Sequence of chain 2.C:
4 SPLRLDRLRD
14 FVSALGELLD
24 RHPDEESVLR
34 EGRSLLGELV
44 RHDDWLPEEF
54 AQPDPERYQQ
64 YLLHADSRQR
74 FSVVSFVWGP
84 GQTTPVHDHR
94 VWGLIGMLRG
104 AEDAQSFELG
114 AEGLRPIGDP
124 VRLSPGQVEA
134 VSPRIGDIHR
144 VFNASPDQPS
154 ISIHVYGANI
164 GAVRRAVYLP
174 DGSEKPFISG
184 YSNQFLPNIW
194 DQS

Binding-site contacts:
Ligand atom O3 contacts residue HIS157 of chain 2.C at 3.4 Å.
Ligand atom O2 contacts residue HIS142 of chain 2.C at 4.3 Å.
Ligand atom O1 contacts residue ARG168 of chain 2.C at 2.6 Å (salt-bridge).
Ligand atom O2 contacts residue TYR159 of chain 2.C at 3.0 Å (h-bond).
Ligand atom O1 contacts residue TYR159 of chain 2.C at 4.1 Å.
Ligand atom O2 contacts residue HIS92 of chain 2.C at 3.0 Å (h-bond).
Ligand atom O3 contacts residue HIS142 of chain 2.C at 3.5 Å (h-bond).
Ligand atom C1 contacts residue ARG168 of chain 2.C at 3.6 Å.
Ligand atom O3 contacts residue VAL144 of chain 2.C at 4.0 Å.
Ligand atom O1 contacts residue FE1 of chain 2.T at 4.3 Å.
Ligand atom O2 contacts residue ARG168 of chain 2.C at 3.4 Å (salt-bridge).
Ligand atom C3 contacts residue TRP81 of chain 2.C at 4.3 Å (hydrophobic).
Ligand atom C3 contacts residue PHE79 of chain 2.C at 3.7 Å (hydrophobic).
Ligand atom C1 contacts residue HIS90 of chain 2.C at 3.4 Å.
Ligand atom C3 contacts residue FE1 of chain 2.T at 3.3 Å.
Ligand atom C3 contacts residue HIS157 of chain 2.C at 3.4 Å.
Ligand atom O3 contacts residue FE1 of chain 2.T at 2.1 Å.
Ligand atom O3 contacts residue TYR159 of chain 2.C at 3.7 Å.
Ligand atom O1 contacts residue PHE79 of chain 2.C at 3.7 Å.
Ligand atom C1 contacts residue HIS92 of chain 2.C at 4.2 Å.
Ligand atom O2 contacts residue FE1 of chain 2.T at 2.2 Å.
Ligand atom O3 contacts residue HIS92 of chain 2.C at 4.2 Å.
Ligand atom C1 contacts residue FE1 of chain 2.T at 3.1 Å.
Ligand atom O3 contacts residue HIS90 of chain 2.C at 3.3 Å (h-bond).
Ligand atom C3 contacts residue HIS90 of chain 2.C at 4.2 Å.
Ligand atom C2 contacts residue PHE79 of chain 2.C at 3.4 Å (hydrophobic).
Ligand atom O1 contacts residue HIS90 of chain 2.C at 4.2 Å.
Ligand atom O2 contacts residue HIS90 of chain 2.C at 3.0 Å (h-bond).
Ligand atom C2 contacts residue TYR159 of chain 2.C at 4.1 Å (hydrophobic).
Ligand atom C3 contacts residue THR87 of chain 2.C at 4.3 Å.
Ligand atom C3 contacts residue TYR159 of chain 2.C at 3.7 Å (hydrophobic).
Ligand atom C2 contacts residue FE1 of chain 2.T at 3.5 Å.
Ligand atom C1 contacts residue TYR159 of chain 2.C at 3.4 Å (hydrophobic).
Ligand atom C1 contacts residue PHE79 of chain 2.C at 3.8 Å (hydrophobic).
Ligand atom C2 contacts residue HIS90 of chain 2.C at 3.7 Å.
Ligand atom C2 contacts residue THR87 of chain 2.C at 4.2 Å.

The small molecule below binds the protein below.
Small molecule (SMILES): O=C(O)CCO